Sequence of chain 11.A:
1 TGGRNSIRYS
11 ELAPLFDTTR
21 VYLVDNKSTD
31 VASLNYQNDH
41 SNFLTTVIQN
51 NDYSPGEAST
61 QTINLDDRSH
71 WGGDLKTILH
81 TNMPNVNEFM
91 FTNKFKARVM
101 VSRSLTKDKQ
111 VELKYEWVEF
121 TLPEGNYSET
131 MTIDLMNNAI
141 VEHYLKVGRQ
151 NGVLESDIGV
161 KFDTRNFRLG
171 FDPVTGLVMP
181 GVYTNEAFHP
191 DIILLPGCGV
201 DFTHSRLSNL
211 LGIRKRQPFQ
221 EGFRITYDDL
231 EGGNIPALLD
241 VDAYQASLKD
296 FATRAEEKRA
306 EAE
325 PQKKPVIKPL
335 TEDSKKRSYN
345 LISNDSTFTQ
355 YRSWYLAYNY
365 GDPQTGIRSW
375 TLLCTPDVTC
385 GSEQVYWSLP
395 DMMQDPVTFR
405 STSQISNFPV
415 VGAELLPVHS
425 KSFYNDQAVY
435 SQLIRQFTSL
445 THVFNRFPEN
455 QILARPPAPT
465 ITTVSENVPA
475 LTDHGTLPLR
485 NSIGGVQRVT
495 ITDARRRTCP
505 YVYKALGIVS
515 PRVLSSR

This small molecule binds to this protein.
Small molecule (SMILES): CCCCCCCCCCCC[N+](C)(C)CCCS(=O)(=O)O

Binding-site contacts:
Ligand atom C1 contacts residue TRP374 of chain 11.A at 3.3 Å (hydrophobic).
Ligand atom O1S contacts residue PHE223 of chain 11.A at 3.2 Å.
Ligand atom O1S contacts residue LYS215 of chain 11.A at 3.9 Å.
Ligand atom O3S contacts residue ARG224 of chain 11.A at 3.8 Å.
Ligand atom S1 contacts residue GLY222 of chain 11.A at 3.8 Å.
Ligand atom C2 contacts residue ARG224 of chain 11.A at 4.0 Å.
Ligand atom N1 contacts residue TRP374 of chain 11.A at 3.5 Å.
Ligand atom O1S contacts residue ARG224 of chain 11.A at 2.9 Å (salt-bridge).
Ligand atom O2S contacts residue GLY222 of chain 11.A at 3.4 Å (h-bond).
Ligand atom O1S contacts residue TRP374 of chain 11.A at 4.0 Å.
Ligand atom S1 contacts residue ARG224 of chain 11.A at 4.0 Å.
Ligand atom C3 contacts residue TRP374 of chain 11.A at 4.0 Å (hydrophobic).
Ligand atom C1 contacts residue ARG224 of chain 11.A at 4.1 Å.
Ligand atom S1 contacts residue LYS215 of chain 11.A at 4.1 Å.
Ligand atom O1S contacts residue GLY222 of chain 11.A at 3.0 Å (h-bond).
Ligand atom C3 contacts residue ASP229 of chain 11.A at 4.4 Å.
Ligand atom C2 contacts residue TRP374 of chain 11.A at 4.0 Å (hydrophobic).
Ligand atom O2S contacts residue LYS215 of chain 11.A at 3.1 Å (salt-bridge).
Ligand atom S1 contacts residue TRP374 of chain 11.A at 4.4 Å.